This protein binds this small molecule.
Small molecule (SMILES): CC(=O)N[C@@H]1[C@@H](O)[C@H](O)[C@@H](CO)O[C@H]1O

Sequence of chain 1.B:
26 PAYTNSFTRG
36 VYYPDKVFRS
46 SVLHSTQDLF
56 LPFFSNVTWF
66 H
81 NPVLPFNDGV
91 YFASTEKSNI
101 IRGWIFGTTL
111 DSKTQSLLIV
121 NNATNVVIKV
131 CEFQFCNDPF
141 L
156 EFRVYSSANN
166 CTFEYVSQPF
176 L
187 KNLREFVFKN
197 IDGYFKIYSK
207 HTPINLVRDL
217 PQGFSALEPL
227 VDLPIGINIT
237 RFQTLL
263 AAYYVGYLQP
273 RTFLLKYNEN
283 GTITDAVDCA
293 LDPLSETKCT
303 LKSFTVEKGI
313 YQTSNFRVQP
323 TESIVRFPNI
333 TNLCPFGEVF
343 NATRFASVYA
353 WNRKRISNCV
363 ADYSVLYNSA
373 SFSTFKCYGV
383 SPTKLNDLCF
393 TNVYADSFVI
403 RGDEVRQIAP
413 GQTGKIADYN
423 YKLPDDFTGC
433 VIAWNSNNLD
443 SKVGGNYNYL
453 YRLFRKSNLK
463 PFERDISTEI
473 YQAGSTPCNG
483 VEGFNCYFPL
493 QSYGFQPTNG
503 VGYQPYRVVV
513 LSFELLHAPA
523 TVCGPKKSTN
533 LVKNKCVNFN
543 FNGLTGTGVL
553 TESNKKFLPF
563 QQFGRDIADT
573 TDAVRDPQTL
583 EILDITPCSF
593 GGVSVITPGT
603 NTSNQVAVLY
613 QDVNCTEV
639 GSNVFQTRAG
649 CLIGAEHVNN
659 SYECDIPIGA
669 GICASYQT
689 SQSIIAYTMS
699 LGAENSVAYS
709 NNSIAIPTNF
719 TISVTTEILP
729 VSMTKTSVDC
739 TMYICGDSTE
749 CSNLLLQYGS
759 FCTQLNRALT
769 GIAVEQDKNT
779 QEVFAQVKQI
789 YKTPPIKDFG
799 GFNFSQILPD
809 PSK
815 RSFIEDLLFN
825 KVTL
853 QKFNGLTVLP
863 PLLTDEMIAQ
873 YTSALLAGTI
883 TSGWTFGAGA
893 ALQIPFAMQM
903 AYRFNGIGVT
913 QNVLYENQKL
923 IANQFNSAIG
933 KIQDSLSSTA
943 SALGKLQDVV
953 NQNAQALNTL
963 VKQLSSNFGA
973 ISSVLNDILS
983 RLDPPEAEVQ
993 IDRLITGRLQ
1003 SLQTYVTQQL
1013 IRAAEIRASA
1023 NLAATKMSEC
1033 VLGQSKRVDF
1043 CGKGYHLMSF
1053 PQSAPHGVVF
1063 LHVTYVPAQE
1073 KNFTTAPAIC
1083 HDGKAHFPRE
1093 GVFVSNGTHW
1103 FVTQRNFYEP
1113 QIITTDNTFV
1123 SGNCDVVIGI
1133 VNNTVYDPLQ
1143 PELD

Binding-site contacts:
Ligand atom C5 contacts residue ASN331 of chain 1.B at 3.7 Å.
Ligand atom C1 contacts residue GLN580 of chain 1.B at 3.9 Å.
Ligand atom C7 contacts residue ASN331 of chain 1.B at 3.1 Å.
Ligand atom C6 contacts residue GLN580 of chain 1.B at 3.0 Å.
Ligand atom C8 contacts residue ASN331 of chain 1.B at 4.3 Å.
Ligand atom C1 contacts residue ASN331 of chain 1.B at 1.4 Å.
Ligand atom O6 contacts residue ARG328 of chain 1.B at 2.9 Å (salt-bridge).
Ligand atom N2 contacts residue ASN331 of chain 1.B at 2.9 Å (h-bond).
Ligand atom O6 contacts residue SER530 of chain 1.B at 3.7 Å.
Ligand atom C2 contacts residue ASN331 of chain 1.B at 2.5 Å.
Ligand atom C4 contacts residue ASN331 of chain 1.B at 4.2 Å.
Ligand atom O7 contacts residue ASN331 of chain 1.B at 3.0 Å (h-bond).
Ligand atom O6 contacts residue GLN580 of chain 1.B at 2.2 Å (h-bond).
Ligand atom C5 contacts residue GLN580 of chain 1.B at 3.4 Å.
Ligand atom C6 contacts residue ASN331 of chain 1.B at 4.3 Å.
Ligand atom C3 contacts residue ASN331 of chain 1.B at 3.8 Å.
Ligand atom O5 contacts residue ASN331 of chain 1.B at 2.4 Å (h-bond).
Ligand atom C6 contacts residue ARG328 of chain 1.B at 4.2 Å.
Ligand atom C6 contacts residue SER530 of chain 1.B at 3.8 Å.
Ligand atom O5 contacts residue GLN580 of chain 1.B at 3.4 Å.